The protein below binds the small molecule below.
Small molecule (SMILES): CC(=O)N[C@H](CCC(=O)N[C@@H](CCC1=C(C(=O)O)N[C@@H]([C@H](NC(=O)Cc2ccccc2)C(=O)O)SC1)C(=O)N[C@H](C)C(=O)N[C@H](C)C(=O)O)C(=O)O

Binding-site contacts:
Ligand atom C4 contacts residue SER62 of chain 1.A at 3.0 Å.
Ligand atom O6 contacts residue GLN278 of chain 1.A at 3.0 Å (h-bond).
Ligand atom O9 contacts residue TYR306 of chain 1.A at 2.4 Å (h-bond).
Ligand atom O1 contacts residue THR299 of chain 1.A at 2.7 Å (h-bond).
Ligand atom C6 contacts residue THR299 of chain 1.A at 3.5 Å.
Ligand atom C3 contacts residue THR301 of chain 1.A at 3.6 Å.
Ligand atom C10 contacts residue TRP233 of chain 1.A at 3.6 Å (hydrophobic).
Ligand atom C31 contacts residue ASN327 of chain 1.A at 3.5 Å.
Ligand atom N2 contacts residue THR301 of chain 1.A at 2.8 Å (h-bond).
Ligand atom C15 contacts residue PHE120 of chain 1.A at 3.5 Å (hydrophobic).
Ligand atom C4 contacts residue TYR159 of chain 1.A at 3.6 Å (hydrophobic).
Ligand atom C10 contacts residue THR301 of chain 1.A at 3.5 Å.
Ligand atom C31 contacts residue TYR306 of chain 1.A at 3.2 Å (hydrophobic).
Ligand atom O11 contacts residue TRP233 of chain 1.A at 3.3 Å.
Ligand atom C7 contacts residue THR301 of chain 1.A at 3.6 Å.
Ligand atom O10 contacts residue SER326 of chain 1.A at 3.6 Å.
Ligand atom O2 contacts residue THR299 of chain 1.A at 3.7 Å.
Ligand atom C6 contacts residue THR301 of chain 1.A at 3.7 Å.
Ligand atom C7 contacts residue SER62 of chain 1.A at 2.4 Å.
Ligand atom O3 contacts residue THR301 of chain 1.A at 2.7 Å (h-bond).
Ligand atom O10 contacts residue ASN327 of chain 1.A at 2.8 Å (h-bond).
Ligand atom C28 contacts residue VAL329 of chain 1.A at 3.5 Å (hydrophobic).
Ligand atom C14 contacts residue PHE120 of chain 1.A at 3.7 Å (hydrophobic).
Ligand atom N5 contacts residue ASN275 of chain 1.A at 3.4 Å (h-bond).
Ligand atom O10 contacts residue TYR306 of chain 1.A at 3.4 Å (h-bond).
Ligand atom O1 contacts residue THR301 of chain 1.A at 3.6 Å.
Ligand atom O11 contacts residue ASN161 of chain 1.A at 2.9 Å (h-bond).
Ligand atom C25 contacts residue ASN327 of chain 1.A at 3.7 Å.
Ligand atom N2 contacts residue SER62 of chain 1.A at 3.6 Å (h-bond).
Ligand atom C32 contacts residue ASN275 of chain 1.A at 3.6 Å.
Ligand atom C8 contacts residue SER62 of chain 1.A at 1.3 Å.
Ligand atom N1 contacts residue SER62 of chain 1.A at 3.3 Å (h-bond).
Ligand atom O1 contacts residue GLY300 of chain 1.A at 3.7 Å.
Ligand atom O3 contacts residue SER62 of chain 1.A at 2.2 Å (h-bond).
Ligand atom N1 contacts residue THR301 of chain 1.A at 3.1 Å (h-bond).
Ligand atom C1 contacts residue TYR159 of chain 1.A at 3.4 Å (hydrophobic).
Ligand atom O9 contacts residue ASN327 of chain 1.A at 3.5 Å (h-bond).
Ligand atom O3 contacts residue GLY300 of chain 1.A at 3.5 Å.
Ligand atom C9 contacts residue THR301 of chain 1.A at 3.6 Å.
Ligand atom C13 contacts residue THR116 of chain 1.A at 3.7 Å.

Sequence of chain 1.A:
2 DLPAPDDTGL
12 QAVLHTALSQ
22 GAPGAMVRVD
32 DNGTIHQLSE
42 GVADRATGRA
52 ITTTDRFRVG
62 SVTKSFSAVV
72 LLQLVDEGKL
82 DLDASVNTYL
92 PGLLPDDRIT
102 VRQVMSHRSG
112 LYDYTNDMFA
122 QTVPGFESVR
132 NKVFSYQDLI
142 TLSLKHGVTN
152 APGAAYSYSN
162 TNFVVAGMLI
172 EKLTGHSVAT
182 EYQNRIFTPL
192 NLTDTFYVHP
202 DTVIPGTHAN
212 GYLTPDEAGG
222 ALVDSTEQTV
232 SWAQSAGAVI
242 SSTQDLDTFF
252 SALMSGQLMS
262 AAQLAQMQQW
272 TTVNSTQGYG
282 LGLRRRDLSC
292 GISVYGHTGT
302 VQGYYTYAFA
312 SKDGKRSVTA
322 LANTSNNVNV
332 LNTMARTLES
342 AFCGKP